The protein below binds the small molecule below.
Small molecule (SMILES): CC(=O)N[C@H]1[C@H](O[C@H]2[C@H](O)[C@@H](NC(C)=O)CO[C@@H]2CO)O[C@H](CO)[C@@H](O[C@@H]2O[C@H](CO[C@H]3O[C@H](CO)[C@@H](O)[C@H](O)[C@@H]3O)[C@@H](O)[C@H](O[C@H]3O[C@H](CO)[C@@H](O)[C@H](O)[C@@H]3O)[C@@H]2O)[C@@H]1O

Binding-site contacts:
Ligand atom O3 contacts residue TYR145 of chain 1.G at 4.5 Å.
Ligand atom C7 contacts residue ASN128 of chain 1.G at 3.3 Å.
Ligand atom C2 contacts residue ASN128 of chain 1.G at 2.4 Å.
Ligand atom C1 contacts residue ASN128 of chain 1.G at 1.5 Å.
Ligand atom C8 contacts residue LEU147 of chain 1.G at 4.1 Å (hydrophobic).
Ligand atom O5 contacts residue TYR145 of chain 1.G at 4.4 Å.
Ligand atom C8 contacts residue ASN128 of chain 1.G at 4.3 Å.
Ligand atom C3 contacts residue TYR145 of chain 1.G at 3.8 Å (hydrophobic).
Ligand atom N2 contacts residue ASN128 of chain 1.G at 2.8 Å (h-bond).
Ligand atom C3 contacts residue ASN128 of chain 1.G at 3.7 Å.
Ligand atom O7 contacts residue TYR145 of chain 1.G at 3.5 Å.
Ligand atom O7 contacts residue ASN128 of chain 1.G at 3.4 Å (h-bond).
Ligand atom O4 contacts residue TYR145 of chain 1.G at 3.7 Å.
Ligand atom C4 contacts residue ASN128 of chain 1.G at 4.2 Å.
Ligand atom O7 contacts residue VAL104 of chain 1.G at 4.3 Å.
Ligand atom C5 contacts residue TYR145 of chain 1.G at 4.0 Å (hydrophobic).
Ligand atom C7 contacts residue TYR145 of chain 1.G at 4.2 Å (hydrophobic).
Ligand atom C2 contacts residue TYR145 of chain 1.G at 4.5 Å (hydrophobic).
Ligand atom C5 contacts residue ASN128 of chain 1.G at 3.7 Å.
Ligand atom O5 contacts residue ASN128 of chain 1.G at 2.4 Å (h-bond).
Ligand atom C1 contacts residue TYR145 of chain 1.G at 4.1 Å (hydrophobic).
Ligand atom C4 contacts residue TYR145 of chain 1.G at 4.5 Å (hydrophobic).

Sequence of chain 1.G:
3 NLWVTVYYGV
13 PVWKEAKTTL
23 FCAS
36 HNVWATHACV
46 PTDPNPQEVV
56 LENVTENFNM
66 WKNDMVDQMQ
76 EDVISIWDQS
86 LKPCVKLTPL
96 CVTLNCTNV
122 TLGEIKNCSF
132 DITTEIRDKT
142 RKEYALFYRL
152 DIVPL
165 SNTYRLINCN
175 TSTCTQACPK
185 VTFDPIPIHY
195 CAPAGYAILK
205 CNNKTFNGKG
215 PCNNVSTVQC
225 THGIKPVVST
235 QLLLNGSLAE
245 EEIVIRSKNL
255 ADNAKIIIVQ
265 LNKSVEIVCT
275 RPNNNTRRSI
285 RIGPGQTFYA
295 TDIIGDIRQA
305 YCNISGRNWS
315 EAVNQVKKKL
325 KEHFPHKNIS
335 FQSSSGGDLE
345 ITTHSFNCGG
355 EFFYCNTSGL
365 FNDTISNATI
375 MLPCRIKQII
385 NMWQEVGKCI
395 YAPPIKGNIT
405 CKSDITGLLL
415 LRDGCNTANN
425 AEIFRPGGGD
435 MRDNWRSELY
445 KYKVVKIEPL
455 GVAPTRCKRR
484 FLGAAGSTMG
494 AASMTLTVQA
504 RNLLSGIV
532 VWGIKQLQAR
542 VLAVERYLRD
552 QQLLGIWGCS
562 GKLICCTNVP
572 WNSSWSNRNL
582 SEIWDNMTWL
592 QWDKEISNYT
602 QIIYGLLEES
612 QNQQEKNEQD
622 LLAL